This small molecule binds to this protein.
Small molecule (SMILES): CC(=O)N[C@H]1[C@H](O[C@H]2[C@H](O)[C@@H](NC(C)=O)CO[C@@H]2CO)O[C@H](CO)[C@@H](O[C@@H]2O[C@H](CO)[C@@H](O)[C@H](O)[C@@H]2O)[C@@H]1O

Sequence of chain 1.A:
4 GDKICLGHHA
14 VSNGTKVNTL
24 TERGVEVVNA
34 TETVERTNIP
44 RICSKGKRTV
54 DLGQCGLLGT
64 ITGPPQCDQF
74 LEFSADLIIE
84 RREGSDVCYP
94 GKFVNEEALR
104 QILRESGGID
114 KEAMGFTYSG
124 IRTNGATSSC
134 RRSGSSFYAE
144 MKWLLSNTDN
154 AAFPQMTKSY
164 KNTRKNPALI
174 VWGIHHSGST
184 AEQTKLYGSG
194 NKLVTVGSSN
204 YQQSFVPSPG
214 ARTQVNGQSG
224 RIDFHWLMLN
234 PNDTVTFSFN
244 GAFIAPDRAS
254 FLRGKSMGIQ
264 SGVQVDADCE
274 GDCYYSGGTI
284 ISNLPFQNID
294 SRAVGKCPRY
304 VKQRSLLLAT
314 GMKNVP

Binding-site contacts:
Ligand atom C2 contacts residue ASN32 of chain 1.A at 2.6 Å.
Ligand atom C4 contacts residue ASN32 of chain 1.A at 4.3 Å.
Ligand atom O6 contacts residue THR34 of chain 1.A at 4.4 Å.
Ligand atom C3 contacts residue ASN32 of chain 1.A at 3.9 Å.
Ligand atom O6 contacts residue LEU52 of chain 1.B at 3.8 Å.
Ligand atom N2 contacts residue ASN32 of chain 1.A at 3.0 Å (h-bond).
Ligand atom O7 contacts residue ASN32 of chain 1.A at 3.6 Å.
Ligand atom C1 contacts residue ASN32 of chain 1.A at 1.5 Å.
Ligand atom C1 contacts residue THR313 of chain 1.A at 3.9 Å.
Ligand atom C8 contacts residue THR34 of chain 1.A at 4.1 Å.
Ligand atom C6 contacts residue THR34 of chain 1.A at 3.9 Å.
Ligand atom O5 contacts residue THR313 of chain 1.A at 3.5 Å (h-bond).
Ligand atom C5 contacts residue ASN32 of chain 1.A at 3.7 Å.
Ligand atom C7 contacts residue ASN32 of chain 1.A at 3.5 Å.
Ligand atom O6 contacts residue THR313 of chain 1.A at 3.9 Å.
Ligand atom O5 contacts residue ASN32 of chain 1.A at 2.4 Å (h-bond).

Sequence of chain 1.B:
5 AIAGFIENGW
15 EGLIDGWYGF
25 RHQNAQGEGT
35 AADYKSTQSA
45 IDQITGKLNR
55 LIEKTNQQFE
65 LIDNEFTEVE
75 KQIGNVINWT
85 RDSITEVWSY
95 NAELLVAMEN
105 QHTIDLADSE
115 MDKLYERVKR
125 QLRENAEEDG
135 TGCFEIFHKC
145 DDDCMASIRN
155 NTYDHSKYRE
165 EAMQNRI